This small molecule binds to this protein.
Small molecule (SMILES): COc1cc2c(cc1OC)CC(=O)NC2

Sequence of chain 2.A:
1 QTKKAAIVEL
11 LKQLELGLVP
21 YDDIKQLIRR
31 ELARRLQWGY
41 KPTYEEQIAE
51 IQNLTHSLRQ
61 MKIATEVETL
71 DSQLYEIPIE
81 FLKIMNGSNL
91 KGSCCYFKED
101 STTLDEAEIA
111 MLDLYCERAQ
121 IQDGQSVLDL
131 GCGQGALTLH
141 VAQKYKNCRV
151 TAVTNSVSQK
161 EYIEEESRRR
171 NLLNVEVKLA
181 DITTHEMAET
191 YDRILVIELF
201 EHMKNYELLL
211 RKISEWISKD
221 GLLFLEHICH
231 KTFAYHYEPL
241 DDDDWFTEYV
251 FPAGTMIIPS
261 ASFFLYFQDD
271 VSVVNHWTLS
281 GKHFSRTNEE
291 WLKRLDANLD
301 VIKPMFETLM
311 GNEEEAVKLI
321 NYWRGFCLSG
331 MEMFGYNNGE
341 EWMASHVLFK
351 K

Binding-site contacts:
Ligand atom OAI contacts residue GLY330 of chain 2.A at 3.9 Å.
Ligand atom CAG contacts residue ILE228 of chain 2.A at 4.1 Å (hydrophobic).
Ligand atom OAC contacts residue TYR75 of chain 2.A at 3.3 Å (h-bond).
Ligand atom OAC contacts residue HIS202 of chain 2.A at 3.2 Å (h-bond).
Ligand atom CAD contacts residue PHE251 of chain 2.A at 4.0 Å (hydrophobic).
Ligand atom CAL contacts residue PHE251 of chain 2.A at 4.1 Å (hydrophobic).
Ligand atom CAD contacts residue PHE326 of chain 2.A at 4.1 Å (hydrophobic).
Ligand atom CAN contacts residue PHE251 of chain 2.A at 3.6 Å (hydrophobic).
Ligand atom CAD contacts residue PHE284 of chain 2.A at 3.4 Å (hydrophobic).
Ligand atom CAM contacts residue GLU198 of chain 2.A at 4.2 Å.
Ligand atom OAI contacts residue PHE334 of chain 2.A at 4.1 Å.
Ligand atom OAC contacts residue GLU198 of chain 2.A at 3.6 Å (salt-bridge).
Ligand atom CAL contacts residue PHE284 of chain 2.A at 3.8 Å (hydrophobic).
Ligand atom NAH contacts residue TYR75 of chain 2.A at 4.0 Å.
Ligand atom CAO contacts residue PHE251 of chain 2.A at 3.5 Å (hydrophobic).
Ligand atom CAB contacts residue MET333 of chain 2.A at 3.9 Å (hydrophobic).
Ligand atom NAH contacts residue GLY92 of chain 2.A at 4.2 Å.
Ligand atom CAB contacts residue MET256 of chain 2.A at 4.2 Å (hydrophobic).
Ligand atom CAE contacts residue PHE251 of chain 2.A at 3.7 Å (hydrophobic).
Ligand atom CAO contacts residue PHE334 of chain 2.A at 4.1 Å (hydrophobic).
Ligand atom CAN contacts residue PHE284 of chain 2.A at 3.8 Å (hydrophobic).
Ligand atom CAA contacts residue PHE326 of chain 2.A at 3.8 Å (hydrophobic).
Ligand atom CAK contacts residue TYR75 of chain 2.A at 4.0 Å (hydrophobic).
Ligand atom NAH contacts residue GLU198 of chain 2.A at 3.4 Å (salt-bridge).
Ligand atom OAJ contacts residue PHE334 of chain 2.A at 3.8 Å.
Ligand atom CAE contacts residue ILE228 of chain 2.A at 4.0 Å (hydrophobic).
Ligand atom CAL contacts residue GLU198 of chain 2.A at 4.1 Å.
Ligand atom CAB contacts residue ILE228 of chain 2.A at 4.0 Å (hydrophobic).
Ligand atom CAB contacts residue ILE258 of chain 2.A at 3.9 Å (hydrophobic).
Ligand atom CAF contacts residue GLY92 of chain 2.A at 4.0 Å.
Ligand atom CAM contacts residue PHE251 of chain 2.A at 4.0 Å (hydrophobic).
Ligand atom CAE contacts residue MET256 of chain 2.A at 4.2 Å (hydrophobic).
Ligand atom CAK contacts residue GLU198 of chain 2.A at 3.6 Å.
Ligand atom CAG contacts residue GLU198 of chain 2.A at 3.7 Å.
Ligand atom CAB contacts residue PHE334 of chain 2.A at 4.0 Å (hydrophobic).
Ligand atom CAF contacts residue GLU198 of chain 2.A at 3.4 Å.
Ligand atom OAJ contacts residue PHE251 of chain 2.A at 3.7 Å.
Ligand atom CAF contacts residue PHE284 of chain 2.A at 3.8 Å (hydrophobic).
Ligand atom OAI contacts residue PHE284 of chain 2.A at 4.2 Å.
Ligand atom CAA contacts residue PHE251 of chain 2.A at 3.4 Å (hydrophobic).